Sequence of chain 1.B:
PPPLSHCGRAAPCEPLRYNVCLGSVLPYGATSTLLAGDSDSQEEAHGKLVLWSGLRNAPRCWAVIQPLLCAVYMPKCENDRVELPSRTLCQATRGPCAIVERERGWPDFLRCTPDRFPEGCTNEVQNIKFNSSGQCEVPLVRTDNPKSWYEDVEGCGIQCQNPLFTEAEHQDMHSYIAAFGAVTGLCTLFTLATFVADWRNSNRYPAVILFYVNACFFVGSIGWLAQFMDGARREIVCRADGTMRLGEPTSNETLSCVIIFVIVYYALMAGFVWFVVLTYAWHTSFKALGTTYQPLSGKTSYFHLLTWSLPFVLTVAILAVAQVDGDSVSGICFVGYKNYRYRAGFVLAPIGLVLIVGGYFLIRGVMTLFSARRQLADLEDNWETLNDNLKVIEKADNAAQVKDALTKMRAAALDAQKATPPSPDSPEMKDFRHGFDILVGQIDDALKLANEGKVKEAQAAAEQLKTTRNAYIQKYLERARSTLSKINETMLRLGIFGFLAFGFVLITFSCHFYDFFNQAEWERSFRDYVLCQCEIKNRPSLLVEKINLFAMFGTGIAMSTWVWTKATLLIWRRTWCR

Binding-site contacts:
Ligand atom C30 contacts residue LYS364 of chain 1.B at 3.7 Å.
Ligand atom C37 contacts residue MET270 of chain 1.B at 3.6 Å (hydrophobic).
Ligand atom C09 contacts residue ASP546 of chain 1.B at 3.5 Å.
Ligand atom C23 contacts residue ILE184 of chain 1.B at 3.8 Å (hydrophobic).
Ligand atom O28 contacts residue ASN188 of chain 1.B at 2.9 Å (h-bond).
Ligand atom C14 contacts residue ASP353 of chain 1.B at 3.5 Å.
Ligand atom CL18 contacts residue GLN550 of chain 1.B at 3.4 Å.
Ligand atom C29 contacts residue GLN550 of chain 1.B at 3.8 Å.
Ligand atom CL18 contacts residue TRP553 of chain 1.B at 3.8 Å.
Ligand atom C20 contacts residue LEU190 of chain 1.B at 3.4 Å (hydrophobic).
Ligand atom C19 contacts residue LEU190 of chain 1.B at 3.7 Å (hydrophobic).
Ligand atom N11 contacts residue GLU591 of chain 1.B at 2.8 Å (salt-bridge).
Ligand atom C13 contacts residue GLU591 of chain 1.B at 3.3 Å.
Ligand atom C32 contacts residue GLU554 of chain 1.B at 3.5 Å.
Ligand atom N11 contacts residue ASP546 of chain 1.B at 2.8 Å (salt-bridge).
Ligand atom C05 contacts residue TYR363 of chain 1.B at 3.4 Å (hydrophobic).
Ligand atom C05 contacts residue GLN550 of chain 1.B at 3.6 Å.
Ligand atom C12 contacts residue ASP546 of chain 1.B at 3.1 Å.
Ligand atom C38 contacts residue GLY352 of chain 1.B at 3.8 Å.
Ligand atom C12 contacts residue HIS543 of chain 1.B at 3.8 Å.
Ligand atom C35 contacts residue ILE184 of chain 1.B at 3.5 Å (hydrophobic).
Ligand atom C31 contacts residue LYS364 of chain 1.B at 3.7 Å.
Ligand atom C35 contacts residue LYS364 of chain 1.B at 3.8 Å.
Ligand atom C10 contacts residue GLU591 of chain 1.B at 3.5 Å.
Ligand atom C36 contacts residue LYS364 of chain 1.B at 3.8 Å.
Ligand atom C15 contacts residue ASN188 of chain 1.B at 3.7 Å.
Ligand atom C24 contacts residue PHE557 of chain 1.B at 3.8 Å (hydrophobic).
Ligand atom O28 contacts residue PHE191 of chain 1.B at 3.7 Å.
Ligand atom C10 contacts residue ASP546 of chain 1.B at 3.8 Å.
Ligand atom C23 contacts residue PHE557 of chain 1.B at 3.7 Å (hydrophobic).
Ligand atom C04 contacts residue TYR363 of chain 1.B at 3.2 Å (hydrophobic).
Ligand atom C36 contacts residue MET270 of chain 1.B at 3.5 Å (hydrophobic).
Ligand atom C08 contacts residue GLN550 of chain 1.B at 3.4 Å.
Ligand atom S27 contacts residue ASN188 of chain 1.B at 3.3 Å (h-bond).
Ligand atom C33 contacts residue GLU554 of chain 1.B at 3.3 Å.
Ligand atom O28 contacts residue PRO586 of chain 1.B at 3.8 Å.
Ligand atom C03 contacts residue TYR363 of chain 1.B at 3.6 Å (hydrophobic).
Ligand atom C21 contacts residue LEU190 of chain 1.B at 3.6 Å (hydrophobic).
Ligand atom C29 contacts residue TYR363 of chain 1.B at 3.2 Å (hydrophobic).
Ligand atom CL18 contacts residue PRO586 of chain 1.B at 3.5 Å.

The small molecule below binds the protein below.
Small molecule (SMILES): CNC1CCC(N(Cc2cccc(-c3ccncc3)c2)C(=O)c2sc3ccccc3c2Cl)CC1